This small molecule binds to this protein.
Small molecule (SMILES): CC[C@H](C)[C@H](NC(=O)[C@H](COP(=O)(O)O)NC(=O)CNC(=O)[C@H](C)N)C(=O)N1CCC[C@H]1C(=O)NCC(=O)N[C@@H](CCCN=C(N)N)C(=O)N[C@@H](C)C(=O)N[C@@H](CO)C(=O)O

Sequence of chain 1.A:
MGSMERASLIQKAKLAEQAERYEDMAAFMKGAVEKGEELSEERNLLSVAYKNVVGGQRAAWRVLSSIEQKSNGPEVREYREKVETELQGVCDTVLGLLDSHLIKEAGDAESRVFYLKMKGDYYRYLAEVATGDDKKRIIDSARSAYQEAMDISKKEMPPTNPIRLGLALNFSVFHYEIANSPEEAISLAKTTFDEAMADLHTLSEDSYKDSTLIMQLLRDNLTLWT

Binding-site contacts:
Ligand atom OG contacts residue GLU19 of chain 1.A at 2.6 Å (salt-bridge).
Ligand atom CA contacts residue ASN55 of chain 1.A at 3.5 Å.
Ligand atom O contacts residue ASN55 of chain 1.A at 2.9 Å (h-bond).
Ligand atom N contacts residue LEU179 of chain 1.A at 3.5 Å.
Ligand atom O2P contacts residue ARG134 of chain 1.A at 2.8 Å (salt-bridge).
Ligand atom CA contacts residue GLU19 of chain 1.A at 3.6 Å.
Ligand atom CG contacts residue ASN55 of chain 1.A at 3.6 Å.
Ligand atom NE contacts residue ASN55 of chain 1.A at 3.2 Å (h-bond).
Ligand atom O1P contacts residue ARG61 of chain 1.A at 2.9 Å (salt-bridge).
Ligand atom C contacts residue ASN180 of chain 1.A at 3.6 Å.
Ligand atom P contacts residue ARG61 of chain 1.A at 3.7 Å.
Ligand atom O3P contacts residue TYR135 of chain 1.A at 2.5 Å (h-bond).
Ligand atom CG1 contacts residue LEU179 of chain 1.A at 3.7 Å (hydrophobic).
Ligand atom O2P contacts residue ARG61 of chain 1.A at 2.8 Å (salt-bridge).
Ligand atom CB contacts residue GLU187 of chain 1.A at 3.3 Å.
Ligand atom NH1 contacts residue GLY58 of chain 1.A at 3.7 Å.
Ligand atom C contacts residue ASN55 of chain 1.A at 3.5 Å.
Ligand atom N contacts residue ASN180 of chain 1.A at 2.9 Å (h-bond).
Ligand atom CG2 contacts residue V0W1 of chain 1.C at 3.5 Å.
Ligand atom N contacts residue GLU19 of chain 1.A at 2.7 Å (salt-bridge).
Ligand atom O contacts residue VAL51 of chain 1.A at 3.6 Å.
Ligand atom O contacts residue VAL51 of chain 1.A at 3.6 Å.
Ligand atom O contacts residue VAL183 of chain 1.A at 3.6 Å.
Ligand atom O contacts residue ASN231 of chain 1.A at 2.9 Å (h-bond).
Ligand atom CB contacts residue ASN55 of chain 1.A at 3.6 Å.
Ligand atom O contacts residue LEU179 of chain 1.A at 3.7 Å.
Ligand atom N contacts residue LEU234 of chain 1.A at 3.2 Å.
Ligand atom C contacts residue GLU19 of chain 1.A at 3.6 Å.
Ligand atom NH2 contacts residue ASN55 of chain 1.A at 3.7 Å.
Ligand atom CB contacts residue TRP235 of chain 1.A at 3.4 Å (hydrophobic).
Ligand atom CA contacts residue ASN180 of chain 1.A at 3.4 Å.
Ligand atom N contacts residue ASN231 of chain 1.A at 2.8 Å (h-bond).
Ligand atom O3P contacts residue ARG134 of chain 1.A at 2.9 Å (salt-bridge).
Ligand atom C contacts residue ASN231 of chain 1.A at 3.6 Å.
Ligand atom CB contacts residue GLU19 of chain 1.A at 3.2 Å.
Ligand atom O contacts residue LYS54 of chain 1.A at 3.5 Å.
Ligand atom CA contacts residue GLU19 of chain 1.A at 3.6 Å.
Ligand atom CA contacts residue ASN231 of chain 1.A at 3.4 Å.
Ligand atom CB contacts residue ASN180 of chain 1.A at 3.3 Å.
Ligand atom O contacts residue GLU187 of chain 1.A at 3.2 Å (salt-bridge).